Sequence of chain 1.PA:
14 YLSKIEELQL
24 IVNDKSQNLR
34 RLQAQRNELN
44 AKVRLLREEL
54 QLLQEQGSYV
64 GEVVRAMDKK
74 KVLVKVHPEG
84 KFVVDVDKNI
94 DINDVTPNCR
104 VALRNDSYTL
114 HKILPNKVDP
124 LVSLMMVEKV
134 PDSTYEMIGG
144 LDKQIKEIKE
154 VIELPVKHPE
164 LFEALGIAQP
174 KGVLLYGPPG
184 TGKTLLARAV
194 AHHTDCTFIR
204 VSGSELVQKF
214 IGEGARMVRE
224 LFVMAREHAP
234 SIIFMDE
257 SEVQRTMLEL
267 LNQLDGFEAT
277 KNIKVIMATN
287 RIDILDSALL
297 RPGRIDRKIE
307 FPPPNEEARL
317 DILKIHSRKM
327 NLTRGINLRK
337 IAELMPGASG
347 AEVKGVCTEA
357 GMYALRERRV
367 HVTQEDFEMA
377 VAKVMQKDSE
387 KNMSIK

Sequence of chain 1.QA:
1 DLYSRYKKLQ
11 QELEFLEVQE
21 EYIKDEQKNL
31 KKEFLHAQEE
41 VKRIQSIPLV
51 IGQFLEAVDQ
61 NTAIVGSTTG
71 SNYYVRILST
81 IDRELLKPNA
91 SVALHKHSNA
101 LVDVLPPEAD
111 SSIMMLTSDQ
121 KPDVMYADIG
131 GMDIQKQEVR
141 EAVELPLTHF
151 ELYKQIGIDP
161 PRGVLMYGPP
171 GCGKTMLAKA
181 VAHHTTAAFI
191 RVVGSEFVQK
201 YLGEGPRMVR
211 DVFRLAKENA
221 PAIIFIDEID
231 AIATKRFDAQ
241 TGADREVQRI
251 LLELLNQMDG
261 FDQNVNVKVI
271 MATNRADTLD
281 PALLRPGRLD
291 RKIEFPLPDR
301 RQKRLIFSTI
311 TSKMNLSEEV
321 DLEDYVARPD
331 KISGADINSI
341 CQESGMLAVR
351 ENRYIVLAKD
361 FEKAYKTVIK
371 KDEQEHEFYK

A protein and the small-molecule ligand that binds it are described below.
Small molecule (SMILES): Nc1ncnc2c1ncn2[C@@H]1O[C@H](COP(=O)(O)OP(=O)(O)OP(O)(O)=S)[C@@H](O)[C@H]1O

Binding-site contacts:
Ligand atom N6 contacts residue GLY142 of chain 1.PA at 3.1 Å (h-bond).
Ligand atom O3G contacts residue LYS186 of chain 1.PA at 3.3 Å.
Ligand atom S1G contacts residue ASP259 of chain 1.QA at 3.3 Å (salt-bridge).
Ligand atom O4' contacts residue ALA347 of chain 1.PA at 3.7 Å.
Ligand atom O2A contacts residue LEU188 of chain 1.PA at 3.3 Å.
Ligand atom O5' contacts residue GLY185 of chain 1.PA at 3.1 Å (h-bond).
Ligand atom PG contacts residue LYS186 of chain 1.PA at 3.8 Å.
Ligand atom C5' contacts residue GLY185 of chain 1.PA at 3.6 Å.
Ligand atom O3B contacts residue THR187 of chain 1.PA at 3.4 Å (h-bond).
Ligand atom O4' contacts residue GLY346 of chain 1.PA at 2.9 Å (h-bond).
Ligand atom O1B contacts residue THR184 of chain 1.PA at 3.2 Å.
Ligand atom O1B contacts residue GLY185 of chain 1.PA at 3.6 Å (h-bond).
Ligand atom N1 contacts residue MET140 of chain 1.PA at 3.0 Å (h-bond).
Ligand atom O1A contacts residue GLY185 of chain 1.PA at 3.1 Å (h-bond).
Ligand atom O1A contacts residue THR187 of chain 1.PA at 2.8 Å (h-bond).
Ligand atom N6 contacts residue ILE141 of chain 1.PA at 3.5 Å.
Ligand atom C2 contacts residue MET140 of chain 1.PA at 3.3 Å (hydrophobic).
Ligand atom O2A contacts residue THR187 of chain 1.PA at 3.3 Å.
Ligand atom C8 contacts residue GLY185 of chain 1.PA at 3.3 Å.
Ligand atom C6 contacts residue GLY142 of chain 1.PA at 3.6 Å.
Ligand atom C2' contacts residue LEU188 of chain 1.PA at 3.7 Å (hydrophobic).
Ligand atom PA contacts residue LYS186 of chain 1.PA at 3.8 Å.
Ligand atom C1' contacts residue GLY346 of chain 1.PA at 3.5 Å.
Ligand atom O2B contacts residue GLY183 of chain 1.PA at 3.4 Å (h-bond).
Ligand atom O2G contacts residue LYS186 of chain 1.PA at 3.2 Å.
Ligand atom N7 contacts residue GLY185 of chain 1.PA at 3.4 Å.
Ligand atom O1B contacts residue GLY183 of chain 1.PA at 3.2 Å (h-bond).
Ligand atom O3G contacts residue GLY183 of chain 1.PA at 3.6 Å (h-bond).
Ligand atom O1A contacts residue LYS186 of chain 1.PA at 2.4 Å (salt-bridge).
Ligand atom O1B contacts residue LYS186 of chain 1.PA at 3.2 Å.
Ligand atom O3B contacts residue ASP259 of chain 1.QA at 3.4 Å (salt-bridge).
Ligand atom N3 contacts residue HIS322 of chain 1.PA at 3.5 Å (h-bond).
Ligand atom O3A contacts residue ARG288 of chain 1.QA at 3.6 Å (salt-bridge).
Ligand atom O2B contacts residue ARG288 of chain 1.QA at 3.2 Å (salt-bridge).
Ligand atom O2G contacts residue THR187 of chain 1.PA at 3.3 Å (h-bond).
Ligand atom N1 contacts residue ILE141 of chain 1.PA at 3.6 Å.
Ligand atom O2' contacts residue LEU188 of chain 1.PA at 3.6 Å.
Ligand atom N1 contacts residue GLY142 of chain 1.PA at 3.4 Å (h-bond).
Ligand atom PA contacts residue GLY185 of chain 1.PA at 3.8 Å.
Ligand atom C2 contacts residue ILE318 of chain 1.PA at 3.8 Å (hydrophobic).